Sequence of chain 1.B:
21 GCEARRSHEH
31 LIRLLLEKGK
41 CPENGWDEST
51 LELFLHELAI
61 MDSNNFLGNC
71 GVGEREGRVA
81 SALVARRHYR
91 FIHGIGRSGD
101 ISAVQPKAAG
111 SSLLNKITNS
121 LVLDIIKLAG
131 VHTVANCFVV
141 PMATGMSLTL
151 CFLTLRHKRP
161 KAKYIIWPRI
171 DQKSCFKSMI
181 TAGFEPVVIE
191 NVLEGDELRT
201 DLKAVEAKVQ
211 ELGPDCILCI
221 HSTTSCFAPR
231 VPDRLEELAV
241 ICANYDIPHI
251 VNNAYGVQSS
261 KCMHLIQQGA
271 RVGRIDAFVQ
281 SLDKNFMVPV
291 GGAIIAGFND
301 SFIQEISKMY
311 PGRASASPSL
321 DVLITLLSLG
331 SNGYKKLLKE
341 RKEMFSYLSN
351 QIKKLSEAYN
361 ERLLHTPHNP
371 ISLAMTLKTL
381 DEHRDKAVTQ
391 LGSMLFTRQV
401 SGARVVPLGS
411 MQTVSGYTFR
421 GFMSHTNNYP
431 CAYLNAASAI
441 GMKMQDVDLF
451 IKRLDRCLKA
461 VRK

Binding-site contacts:
Ligand atom P contacts residue ARG199 of chain 1.B at 3.8 Å.
Ligand atom O3P contacts residue HIS368 of chain 1.B at 3.5 Å (h-bond).
Ligand atom P contacts residue HIS368 of chain 1.B at 4.0 Å.
Ligand atom O3P contacts residue ARG234 of chain 1.B at 4.5 Å.
Ligand atom C contacts residue HIS368 of chain 1.B at 3.9 Å.
Ligand atom OG contacts residue HIS368 of chain 1.B at 3.3 Å (h-bond).
Ligand atom OXT contacts residue HIS368 of chain 1.B at 3.7 Å.
Ligand atom O contacts residue HIS368 of chain 1.B at 4.0 Å.
Ligand atom OG contacts residue ARG199 of chain 1.B at 4.2 Å.
Ligand atom O2P contacts residue ARG234 of chain 1.B at 3.6 Å.
Ligand atom O2P contacts residue ARG199 of chain 1.B at 3.3 Å (salt-bridge).
Ligand atom CB contacts residue HIS368 of chain 1.B at 4.3 Å.
Ligand atom O3P contacts residue ARG199 of chain 1.B at 2.8 Å (salt-bridge).

A small-molecule ligand and the protein it binds are described below.
Small molecule (SMILES): N[C@@H](COP(=O)(O)O)C(=O)O